The small molecule below binds the protein below.
Small molecule (SMILES): CC(=O)N[C@H]1[C@H](O[C@H]2[C@H](O)[C@@H](NC(C)=O)CO[C@@H]2CO)O[C@H](CO)[C@@H](O[C@@H]2O[C@H](CO)[C@@H](O)[C@H](O)[C@@H]2O)[C@@H]1O

Binding-site contacts:
Ligand atom C8 contacts residue ALA232 of chain 3.A at 4.3 Å (hydrophobic).
Ligand atom N2 contacts residue ASN237 of chain 3.A at 3.0 Å (h-bond).
Ligand atom O6 contacts residue GLY240 of chain 3.A at 4.1 Å.
Ligand atom C1 contacts residue GLY240 of chain 3.A at 3.9 Å.
Ligand atom C3 contacts residue ASN237 of chain 3.A at 3.8 Å.
Ligand atom C8 contacts residue CYS233 of chain 3.A at 3.9 Å (hydrophobic).
Ligand atom O5 contacts residue GLY240 of chain 3.A at 4.1 Å.
Ligand atom C5 contacts residue ASN237 of chain 3.A at 3.6 Å.
Ligand atom O6 contacts residue SER239 of chain 3.A at 3.4 Å.
Ligand atom C5 contacts residue GLY240 of chain 3.A at 3.8 Å.
Ligand atom C8 contacts residue ASN237 of chain 3.A at 3.9 Å.
Ligand atom C4 contacts residue ASN237 of chain 3.A at 4.3 Å.
Ligand atom C6 contacts residue SER239 of chain 3.A at 4.5 Å.
Ligand atom C8 contacts residue CYS242 of chain 3.A at 4.0 Å (hydrophobic).
Ligand atom C7 contacts residue ASN237 of chain 3.A at 3.1 Å.
Ligand atom C5 contacts residue SER239 of chain 3.A at 4.3 Å.
Ligand atom C2 contacts residue ASN237 of chain 3.A at 2.5 Å.
Ligand atom O7 contacts residue ASN237 of chain 3.A at 3.3 Å (h-bond).
Ligand atom C1 contacts residue ASN237 of chain 3.A at 1.4 Å.
Ligand atom C8 contacts residue CYS230 of chain 3.A at 3.7 Å (hydrophobic).
Ligand atom O5 contacts residue ASN237 of chain 3.A at 2.4 Å (h-bond).

Sequence of chain 3.A:
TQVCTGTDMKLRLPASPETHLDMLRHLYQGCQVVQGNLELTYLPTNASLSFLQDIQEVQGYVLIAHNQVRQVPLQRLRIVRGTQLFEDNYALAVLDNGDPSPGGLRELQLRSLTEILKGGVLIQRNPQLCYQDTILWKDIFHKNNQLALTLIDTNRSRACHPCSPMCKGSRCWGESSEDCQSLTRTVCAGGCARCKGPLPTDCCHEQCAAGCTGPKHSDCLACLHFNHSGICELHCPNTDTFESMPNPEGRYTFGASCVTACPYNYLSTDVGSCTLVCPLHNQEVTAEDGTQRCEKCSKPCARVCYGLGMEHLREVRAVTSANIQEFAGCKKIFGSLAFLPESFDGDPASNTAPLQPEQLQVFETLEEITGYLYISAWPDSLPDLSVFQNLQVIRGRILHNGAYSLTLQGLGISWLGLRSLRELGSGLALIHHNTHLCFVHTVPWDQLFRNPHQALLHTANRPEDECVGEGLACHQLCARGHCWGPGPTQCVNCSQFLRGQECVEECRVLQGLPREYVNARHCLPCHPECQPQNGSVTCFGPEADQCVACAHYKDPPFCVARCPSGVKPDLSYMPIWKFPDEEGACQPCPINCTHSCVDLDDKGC